Sequence of chain 3.A:
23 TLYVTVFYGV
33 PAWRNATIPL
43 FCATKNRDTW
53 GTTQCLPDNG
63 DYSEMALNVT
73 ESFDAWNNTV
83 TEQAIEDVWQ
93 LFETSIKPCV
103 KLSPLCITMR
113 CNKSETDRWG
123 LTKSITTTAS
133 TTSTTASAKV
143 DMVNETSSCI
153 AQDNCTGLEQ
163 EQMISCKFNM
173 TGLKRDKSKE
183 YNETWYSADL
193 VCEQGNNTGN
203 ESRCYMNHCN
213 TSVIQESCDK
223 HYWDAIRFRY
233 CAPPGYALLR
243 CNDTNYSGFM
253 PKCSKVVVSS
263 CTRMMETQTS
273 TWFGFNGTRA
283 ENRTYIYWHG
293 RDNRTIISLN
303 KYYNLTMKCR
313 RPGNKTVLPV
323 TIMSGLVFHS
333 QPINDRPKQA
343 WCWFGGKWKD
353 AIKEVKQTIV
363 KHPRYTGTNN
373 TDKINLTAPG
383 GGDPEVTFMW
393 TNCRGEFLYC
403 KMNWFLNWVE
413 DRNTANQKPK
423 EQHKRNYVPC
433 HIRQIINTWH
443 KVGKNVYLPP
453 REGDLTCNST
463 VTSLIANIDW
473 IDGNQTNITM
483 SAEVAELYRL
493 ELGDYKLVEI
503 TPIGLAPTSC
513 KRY

The protein below binds the small molecule below.
Small molecule (SMILES): CC(=O)N[C@@H]1[C@@H](O)[C@H](O)[C@@H](CO)O[C@H]1O

Binding-site contacts:
Ligand atom O7 contacts residue ASN198 of chain 3.A at 3.4 Å (h-bond).
Ligand atom O5 contacts residue ASN198 of chain 3.A at 2.5 Å (h-bond).
Ligand atom C8 contacts residue GLY197 of chain 3.A at 3.7 Å.
Ligand atom C5 contacts residue ASN198 of chain 3.A at 3.8 Å.
Ligand atom N2 contacts residue ASN198 of chain 3.A at 3.0 Å (h-bond).
Ligand atom C3 contacts residue ASN198 of chain 3.A at 3.9 Å.
Ligand atom C2 contacts residue ASN198 of chain 3.A at 2.5 Å.
Ligand atom C1 contacts residue ASN198 of chain 3.A at 1.5 Å.
Ligand atom C8 contacts residue ASN198 of chain 3.A at 3.9 Å.
Ligand atom C7 contacts residue ASN198 of chain 3.A at 3.4 Å.
Ligand atom C8 contacts residue GLN196 of chain 3.A at 4.5 Å.
Ligand atom C4 contacts residue ASN198 of chain 3.A at 4.4 Å.